The small molecule below binds the protein below.
Small molecule (SMILES): CC(=O)N[C@@H]1[C@@H](O)[C@H](O)[C@@H](CO)O[C@H]1O

Sequence of chain 1.B:
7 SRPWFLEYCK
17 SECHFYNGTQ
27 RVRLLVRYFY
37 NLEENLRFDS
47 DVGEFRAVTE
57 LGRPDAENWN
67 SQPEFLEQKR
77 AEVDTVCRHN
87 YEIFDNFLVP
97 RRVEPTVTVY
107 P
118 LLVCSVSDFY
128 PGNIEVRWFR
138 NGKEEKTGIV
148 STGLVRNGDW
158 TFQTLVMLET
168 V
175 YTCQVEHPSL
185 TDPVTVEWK

Binding-site contacts:
Ligand atom N2 contacts residue ASN23 of chain 1.B at 2.9 Å (h-bond).
Ligand atom C8 contacts residue ASN23 of chain 1.B at 4.5 Å.
Ligand atom C3 contacts residue ASN23 of chain 1.B at 3.8 Å.
Ligand atom C2 contacts residue ASN23 of chain 1.B at 2.5 Å.
Ligand atom O5 contacts residue GLN26 of chain 1.B at 4.0 Å.
Ligand atom C4 contacts residue ASN23 of chain 1.B at 4.3 Å.
Ligand atom O7 contacts residue ASN23 of chain 1.B at 3.6 Å.
Ligand atom O6 contacts residue ASN23 of chain 1.B at 4.3 Å.
Ligand atom C1 contacts residue ASN23 of chain 1.B at 1.4 Å.
Ligand atom O5 contacts residue ASN23 of chain 1.B at 2.4 Å (h-bond).
Ligand atom O6 contacts residue GLN26 of chain 1.B at 3.8 Å.
Ligand atom C7 contacts residue ASN23 of chain 1.B at 3.5 Å.
Ligand atom C5 contacts residue ASN23 of chain 1.B at 3.6 Å.